Sequence of chain 1.E:
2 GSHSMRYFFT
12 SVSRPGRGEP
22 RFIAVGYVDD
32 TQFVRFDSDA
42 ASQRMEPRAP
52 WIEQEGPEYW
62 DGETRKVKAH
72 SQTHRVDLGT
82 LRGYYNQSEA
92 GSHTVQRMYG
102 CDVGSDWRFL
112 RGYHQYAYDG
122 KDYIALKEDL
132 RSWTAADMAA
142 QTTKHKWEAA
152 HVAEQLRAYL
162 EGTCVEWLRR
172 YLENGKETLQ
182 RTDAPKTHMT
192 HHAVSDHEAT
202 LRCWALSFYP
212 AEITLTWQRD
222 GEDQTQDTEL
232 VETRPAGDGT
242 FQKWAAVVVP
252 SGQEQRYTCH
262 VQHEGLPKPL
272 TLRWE

Binding-site contacts:
Ligand atom O contacts residue TYR160 of chain 1.E at 2.5 Å (h-bond).
Ligand atom O contacts residue THR144 of chain 1.E at 2.9 Å (h-bond).
Ligand atom CG2 contacts residue TRP148 of chain 1.E at 3.3 Å (hydrophobic).
Ligand atom CG contacts residue TRP168 of chain 1.E at 3.5 Å (hydrophobic).
Ligand atom N contacts residue TYR172 of chain 1.E at 2.9 Å (h-bond).
Ligand atom O contacts residue PGE1 of chain 1.S at 3.2 Å (h-bond).
Ligand atom O contacts residue TRP148 of chain 1.E at 2.7 Å (h-bond).
Ligand atom CD2 contacts residue TRP148 of chain 1.E at 3.3 Å (hydrophobic).
Ligand atom CZ contacts residue LYS67 of chain 1.E at 3.2 Å.
Ligand atom CD1 contacts residue HIS71 of chain 1.E at 3.5 Å.
Ligand atom N contacts residue PGE1 of chain 1.S at 3.2 Å.
Ligand atom O contacts residue HIS71 of chain 1.E at 3.4 Å.
Ligand atom O contacts residue PGE1 of chain 1.S at 3.1 Å (h-bond).
Ligand atom CD1 contacts residue TRP168 of chain 1.E at 3.4 Å (hydrophobic).
Ligand atom CD2 contacts residue LYS67 of chain 1.E at 3.5 Å.
Ligand atom O contacts residue LYS147 of chain 1.E at 3.5 Å.
Ligand atom CA contacts residue PGE1 of chain 1.S at 3.4 Å.
Ligand atom CG1 contacts residue ASP78 of chain 1.E at 3.1 Å.
Ligand atom CB contacts residue TRP168 of chain 1.E at 3.4 Å (hydrophobic).
Ligand atom CE contacts residue GLU64 of chain 1.E at 3.2 Å.
Ligand atom CB contacts residue TYR100 of chain 1.E at 3.3 Å (hydrophobic).
Ligand atom CD2 contacts residue GLN156 of chain 1.E at 3.5 Å.
Ligand atom N contacts residue ASP78 of chain 1.E at 3.1 Å (salt-bridge).
Ligand atom OD1 contacts residue GLN156 of chain 1.E at 3.0 Å (h-bond).
Ligand atom N contacts residue TYR100 of chain 1.E at 3.1 Å (h-bond).
Ligand atom CE1 contacts residue TRP168 of chain 1.E at 3.4 Å (hydrophobic).
Ligand atom CD1 contacts residue GLU64 of chain 1.E at 3.4 Å.
Ligand atom N contacts residue TYR8 of chain 1.E at 2.5 Å (h-bond).
Ligand atom CE1 contacts residue LYS67 of chain 1.E at 3.5 Å.
Ligand atom CA contacts residue TYR8 of chain 1.E at 3.4 Å (hydrophobic).
Ligand atom ND2 contacts residue GLN156 of chain 1.E at 3.0 Å (h-bond).
Ligand atom CE1 contacts residue GLU64 of chain 1.E at 3.5 Å.
Ligand atom CB contacts residue ASP78 of chain 1.E at 3.5 Å.
Ligand atom CE2 contacts residue LYS67 of chain 1.E at 3.2 Å.
Ligand atom OD1 contacts residue TYR160 of chain 1.E at 3.5 Å.
Ligand atom CB contacts residue PGE1 of chain 1.S at 3.5 Å.
Ligand atom O contacts residue TYR8 of chain 1.E at 3.5 Å.
Ligand atom N contacts residue GLU64 of chain 1.E at 3.3 Å (salt-bridge).
Ligand atom C contacts residue TRP148 of chain 1.E at 3.4 Å (hydrophobic).
Ligand atom O contacts residue LYS67 of chain 1.E at 3.0 Å (salt-bridge).

The small molecule below binds the protein below.
Small molecule (SMILES): CC[C@H](C)[C@H](NC(=O)[C@H](CCC(=O)O)NC(=O)[C@H](Cc1ccc(O)cc1)NC(=O)[C@@H](NC(=O)[C@H](Cc1ccccc1)NC(=O)[C@H](CCCCN)NC(=O)[C@H](CC(N)=O)NC(=O)[C@H](CCSC)NC(=O)[C@@H](N)Cc1ccccc1)[C@@H](C)CC)C(=O)O